Sequence of chain 1.D:
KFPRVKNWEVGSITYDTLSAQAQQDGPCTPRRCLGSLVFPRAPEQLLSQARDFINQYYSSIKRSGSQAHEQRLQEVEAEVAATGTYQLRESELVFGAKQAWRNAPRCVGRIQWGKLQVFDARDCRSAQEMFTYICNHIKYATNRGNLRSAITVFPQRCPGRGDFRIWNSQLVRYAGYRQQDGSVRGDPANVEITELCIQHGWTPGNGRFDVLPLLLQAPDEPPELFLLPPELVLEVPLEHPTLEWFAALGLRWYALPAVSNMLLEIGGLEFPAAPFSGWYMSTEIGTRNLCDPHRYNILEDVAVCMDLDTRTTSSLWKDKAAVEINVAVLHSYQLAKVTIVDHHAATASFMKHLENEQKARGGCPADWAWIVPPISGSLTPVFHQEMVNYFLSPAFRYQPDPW

Binding-site contacts:
Ligand atom C04 contacts residue HEM1 of chain 1.EA at 3.2 Å.
Ligand atom N02 contacts residue HEM1 of chain 1.EA at 3.8 Å.
Ligand atom C25 contacts residue PHE65 of chain 1.D at 3.7 Å (hydrophobic).
Ligand atom C10 contacts residue GLU321 of chain 1.D at 3.6 Å.
Ligand atom C02 contacts residue HEM1 of chain 1.EA at 3.8 Å.
Ligand atom C09 contacts residue HEM1 of chain 1.EA at 3.4 Å.
Ligand atom C21 contacts residue HEM1 of chain 1.EA at 3.9 Å.
Ligand atom C14 contacts residue HEM1 of chain 1.EA at 3.1 Å.
Ligand atom C02 contacts residue GLU321 of chain 1.D at 3.5 Å.
Ligand atom C09 contacts residue GLU321 of chain 1.D at 3.6 Å.
Ligand atom C26 contacts residue TYR435 of chain 1.D at 3.5 Å (hydrophobic).
Ligand atom C10 contacts residue HEM1 of chain 1.EA at 3.9 Å.
Ligand atom C06 contacts residue HEM1 of chain 1.EA at 3.5 Å.
Ligand atom N02 contacts residue TRP316 of chain 1.D at 3.1 Å (h-bond).
Ligand atom N02 contacts residue PRO294 of chain 1.D at 3.8 Å.
Ligand atom C26 contacts residue HEM1 of chain 1.EA at 4.0 Å.
Ligand atom C14 contacts residue TRP407 of chain 1.D at 3.3 Å (hydrophobic).
Ligand atom N02 contacts residue GLU321 of chain 1.D at 2.7 Å (salt-bridge).
Ligand atom N01 contacts residue GLU321 of chain 1.D at 2.7 Å (salt-bridge).
Ligand atom C14 contacts residue TYR435 of chain 1.D at 4.1 Å (hydrophobic).
Ligand atom C25 contacts residue VAL64 of chain 1.D at 3.8 Å (hydrophobic).
Ligand atom C28 contacts residue PHE65 of chain 1.D at 3.6 Å (hydrophobic).
Ligand atom N02 contacts residue TYR317 of chain 1.D at 3.8 Å.
Ligand atom C08 contacts residue HEM1 of chain 1.EA at 3.8 Å.
Ligand atom C06 contacts residue PHE313 of chain 1.D at 3.8 Å (hydrophobic).
Ligand atom C07 contacts residue VAL296 of chain 1.D at 3.3 Å (hydrophobic).
Ligand atom N29 contacts residue PHE65 of chain 1.D at 3.4 Å.
Ligand atom C07 contacts residue HEM1 of chain 1.EA at 3.4 Å.
Ligand atom N12 contacts residue HEM1 of chain 1.EA at 2.8 Å (h-bond).
Ligand atom C03 contacts residue HEM1 of chain 1.EA at 3.0 Å.
Ligand atom C05 contacts residue VAL296 of chain 1.D at 4.0 Å (hydrophobic).
Ligand atom C26 contacts residue VAL64 of chain 1.D at 4.0 Å (hydrophobic).
Ligand atom C05 contacts residue HEM1 of chain 1.EA at 3.7 Å.
Ligand atom C06 contacts residue VAL296 of chain 1.D at 3.5 Å (hydrophobic).
Ligand atom C28 contacts residue TRP34 of chain 1.C at 3.8 Å (hydrophobic).
Ligand atom C13 contacts residue HEM1 of chain 1.EA at 3.2 Å.
Ligand atom C21 contacts residue TRP407 of chain 1.D at 4.1 Å (hydrophobic).
Ligand atom N29 contacts residue TRP34 of chain 1.C at 3.3 Å.
Ligand atom C11 contacts residue HEM1 of chain 1.EA at 3.2 Å.
Ligand atom C08 contacts residue VAL296 of chain 1.D at 3.7 Å (hydrophobic).

A small-molecule ligand and the protein it binds are described below.
Small molecule (SMILES): Cc1cc(CCNCc2ccc3ccc(N)nc3c2)ccc1C#N

Sequence of chain 1.C:
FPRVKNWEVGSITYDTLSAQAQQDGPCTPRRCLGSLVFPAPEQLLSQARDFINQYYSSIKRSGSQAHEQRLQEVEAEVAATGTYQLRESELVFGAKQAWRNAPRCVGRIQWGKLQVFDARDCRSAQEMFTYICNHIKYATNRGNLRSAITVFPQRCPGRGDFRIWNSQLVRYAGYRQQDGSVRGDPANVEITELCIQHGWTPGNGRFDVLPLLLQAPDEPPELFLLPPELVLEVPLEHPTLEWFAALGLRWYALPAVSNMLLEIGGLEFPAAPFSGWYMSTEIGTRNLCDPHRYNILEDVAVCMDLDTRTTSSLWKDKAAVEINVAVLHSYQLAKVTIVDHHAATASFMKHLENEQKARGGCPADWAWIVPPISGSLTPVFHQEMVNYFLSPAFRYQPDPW